Binding-site contacts:
Ligand atom C4 contacts residue TYR6 of chain 1.A at 4.0 Å (hydrophobic).
Ligand atom C3 contacts residue PHE229 of chain 1.A at 3.5 Å (hydrophobic).
Ligand atom C12 contacts residue ASN230 of chain 1.A at 3.8 Å.
Ligand atom C7 contacts residue ASN10 of chain 1.A at 3.8 Å.
Ligand atom C7 contacts residue PHE229 of chain 1.A at 4.1 Å (hydrophobic).
Ligand atom C12 contacts residue GLU234 of chain 1.A at 3.6 Å.
Ligand atom C7 contacts residue GLY5 of chain 1.A at 4.0 Å.
Ligand atom C3 contacts residue TYR6 of chain 1.A at 3.5 Å (hydrophobic).
Ligand atom C7 contacts residue GLY7 of chain 1.A at 4.0 Å.
Ligand atom C11 contacts residue LYS168 of chain 1.A at 3.9 Å.
Ligand atom C11 contacts residue PHE229 of chain 1.A at 3.6 Å (hydrophobic).
Ligand atom C7 contacts residue TYR6 of chain 1.A at 3.5 Å (hydrophobic).
Ligand atom C13 contacts residue GLU234 of chain 1.A at 3.4 Å.
Ligand atom C2 contacts residue GLY7 of chain 1.A at 3.6 Å.
Ligand atom C4 contacts residue GLY7 of chain 1.A at 3.4 Å.
Ligand atom O2 contacts residue ASN10 of chain 1.A at 3.2 Å (h-bond).
Ligand atom C12 contacts residue PHE229 of chain 1.A at 4.1 Å (hydrophobic).
Ligand atom O3 contacts residue GLY5 of chain 1.A at 3.4 Å.
Ligand atom C6 contacts residue GLU237 of chain 1.A at 3.6 Å.
Ligand atom C13 contacts residue ASN230 of chain 1.A at 3.8 Å.
Ligand atom C10 contacts residue PHE229 of chain 1.A at 3.8 Å (hydrophobic).
Ligand atom C11 contacts residue ASN230 of chain 1.A at 4.2 Å.
Ligand atom O3 contacts residue TYR6 of chain 1.A at 2.7 Å (h-bond).
Ligand atom O2 contacts residue GLY5 of chain 1.A at 4.1 Å.
Ligand atom S1 contacts residue ASN10 of chain 1.A at 4.2 Å.
Ligand atom O3 contacts residue PHE229 of chain 1.A at 3.9 Å.
Ligand atom C5 contacts residue GLU237 of chain 1.A at 3.4 Å.
Ligand atom C1 contacts residue GLU237 of chain 1.A at 4.1 Å.
Ligand atom C4 contacts residue GLU237 of chain 1.A at 4.1 Å.
Ligand atom C6 contacts residue GLY7 of chain 1.A at 4.2 Å.
Ligand atom C4 contacts residue PHE229 of chain 1.A at 4.1 Å (hydrophobic).
Ligand atom C2 contacts residue PHE229 of chain 1.A at 3.9 Å (hydrophobic).
Ligand atom C14 contacts residue ASN230 of chain 1.A at 4.0 Å.
Ligand atom C8 contacts residue PHE229 of chain 1.A at 4.1 Å (hydrophobic).
Ligand atom C2 contacts residue TYR6 of chain 1.A at 4.2 Å (hydrophobic).
Ligand atom C9 contacts residue PHE229 of chain 1.A at 4.3 Å (hydrophobic).
Ligand atom O3 contacts residue GLY7 of chain 1.A at 3.9 Å.
Ligand atom C3 contacts residue GLY7 of chain 1.A at 3.2 Å.
Ligand atom C8 contacts residue GLU237 of chain 1.A at 4.1 Å.
Ligand atom C5 contacts residue GLY7 of chain 1.A at 3.8 Å.

Sequence of chain 1.A:
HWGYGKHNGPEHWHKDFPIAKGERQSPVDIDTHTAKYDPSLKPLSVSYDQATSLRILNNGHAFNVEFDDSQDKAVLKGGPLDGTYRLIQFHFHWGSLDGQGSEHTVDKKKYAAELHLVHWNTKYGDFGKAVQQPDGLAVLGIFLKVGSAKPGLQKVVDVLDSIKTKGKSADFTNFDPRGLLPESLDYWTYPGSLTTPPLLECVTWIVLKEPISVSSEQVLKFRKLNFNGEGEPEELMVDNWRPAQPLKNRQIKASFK

This protein binds this small molecule.
Small molecule (SMILES): O=C(O)c1ccccc1[S@@](=O)Cc1ccccc1